Sequence of chain 1.QA:
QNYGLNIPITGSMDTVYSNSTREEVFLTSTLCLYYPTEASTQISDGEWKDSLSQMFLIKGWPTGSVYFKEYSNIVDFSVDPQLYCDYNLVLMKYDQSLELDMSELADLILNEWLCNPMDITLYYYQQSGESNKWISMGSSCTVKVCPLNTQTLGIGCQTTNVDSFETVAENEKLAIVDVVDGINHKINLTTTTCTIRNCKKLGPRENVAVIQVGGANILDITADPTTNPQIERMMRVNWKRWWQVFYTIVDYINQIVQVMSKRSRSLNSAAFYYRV

This small molecule binds to this protein.
Small molecule (SMILES): CC(=O)N[C@@H]1[C@@H](O)[C@H](O)[C@@H](CO)O[C@H]1O

Binding-site contacts:
Ligand atom C2 contacts residue ASN69 of chain 1.QA at 2.5 Å.
Ligand atom C3 contacts residue ASN69 of chain 1.QA at 3.8 Å.
Ligand atom C1 contacts residue ASN69 of chain 1.QA at 1.4 Å.
Ligand atom O5 contacts residue ASN69 of chain 1.QA at 2.3 Å (h-bond).
Ligand atom C5 contacts residue ASN69 of chain 1.QA at 3.6 Å.
Ligand atom C8 contacts residue ASN69 of chain 1.QA at 3.8 Å.
Ligand atom C7 contacts residue ASN69 of chain 1.QA at 3.5 Å.
Ligand atom C4 contacts residue ASN69 of chain 1.QA at 4.2 Å.
Ligand atom N2 contacts residue ASN69 of chain 1.QA at 2.6 Å (h-bond).